Binding-site contacts:
Ligand atom C14 contacts residue ILE101 of chain 6.A at 4.1 Å (hydrophobic).
Ligand atom C1 contacts residue MET195 of chain 6.A at 4.3 Å (hydrophobic).
Ligand atom C10 contacts residue HIS241 of chain 6.A at 3.6 Å.
Ligand atom C14 contacts residue MET217 of chain 6.A at 3.9 Å (hydrophobic).
Ligand atom C19 contacts residue ILE125 of chain 6.A at 3.2 Å (hydrophobic).
Ligand atom C1 contacts residue TYR193 of chain 6.A at 3.8 Å (hydrophobic).
Ligand atom C15 contacts residue ILE101 of chain 6.A at 4.1 Å (hydrophobic).
Ligand atom C18 contacts residue ILE220 of chain 6.A at 4.3 Å (hydrophobic).
Ligand atom C17 contacts residue ILE220 of chain 6.A at 3.9 Å (hydrophobic).
Ligand atom C18 contacts residue PHE182 of chain 6.A at 4.0 Å (hydrophobic).
Ligand atom N4 contacts residue MET217 of chain 6.A at 3.3 Å.
Ligand atom O2 contacts residue MET195 of chain 6.A at 4.4 Å.
Ligand atom C21 contacts residue ILE101 of chain 6.A at 4.0 Å (hydrophobic).
Ligand atom C3 contacts residue TYR193 of chain 6.A at 3.8 Å (hydrophobic).
Ligand atom C13 contacts residue THR102 of chain 6.A at 4.3 Å.
Ligand atom C1 contacts residue TYR194 of chain 6.A at 4.2 Å (hydrophobic).
Ligand atom N5 contacts residue TYR193 of chain 6.A at 4.0 Å.
Ligand atom C17 contacts residue TYR147 of chain 6.A at 4.0 Å (hydrophobic).
Ligand atom C7 contacts residue LEU103 of chain 6.A at 3.2 Å (hydrophobic).
Ligand atom C20 contacts residue ILE125 of chain 6.A at 3.4 Å (hydrophobic).
Ligand atom C21 contacts residue TYR147 of chain 6.A at 2.7 Å (hydrophobic).
Ligand atom C3 contacts residue PHE121 of chain 6.A at 4.4 Å (hydrophobic).
Ligand atom N5 contacts residue MET217 of chain 6.A at 3.3 Å (h-bond).
Ligand atom C8 contacts residue PHE121 of chain 6.A at 4.3 Å (hydrophobic).
Ligand atom C14 contacts residue LEU187 of chain 6.A at 4.3 Å (hydrophobic).
Ligand atom C3 contacts residue LEU103 of chain 6.A at 4.2 Å (hydrophobic).
Ligand atom C18 contacts residue ILE125 of chain 6.A at 4.2 Å (hydrophobic).
Ligand atom C16 contacts residue ILE101 of chain 6.A at 3.5 Å (hydrophobic).
Ligand atom C6 contacts residue THR102 of chain 6.A at 4.3 Å.
Ligand atom N4 contacts residue TYR193 of chain 6.A at 3.5 Å.
Ligand atom C16 contacts residue TYR147 of chain 6.A at 4.3 Å (hydrophobic).
Ligand atom C10 contacts residue SER123 of chain 6.A at 4.2 Å.
Ligand atom C1 contacts residue ASN215 of chain 6.A at 3.6 Å.
Ligand atom C17 contacts residue ILE101 of chain 6.A at 3.8 Å (hydrophobic).
Ligand atom C21 contacts residue ILE220 of chain 6.A at 3.5 Å (hydrophobic).
Ligand atom C13 contacts residue ILE101 of chain 6.A at 3.4 Å (hydrophobic).
Ligand atom C7 contacts residue THR102 of chain 6.A at 4.2 Å.
Ligand atom C11 contacts residue HIS241 of chain 6.A at 3.7 Å.
Ligand atom O2 contacts residue TYR193 of chain 6.A at 3.4 Å.
Ligand atom C8 contacts residue LEU103 of chain 6.A at 3.1 Å (hydrophobic).

A protein and the small-molecule ligand that binds it are described below.
Small molecule (SMILES): COc1ccc(N2CCN(c3cccc(C)c3)CC2)nn1

Sequence of chain 6.A:
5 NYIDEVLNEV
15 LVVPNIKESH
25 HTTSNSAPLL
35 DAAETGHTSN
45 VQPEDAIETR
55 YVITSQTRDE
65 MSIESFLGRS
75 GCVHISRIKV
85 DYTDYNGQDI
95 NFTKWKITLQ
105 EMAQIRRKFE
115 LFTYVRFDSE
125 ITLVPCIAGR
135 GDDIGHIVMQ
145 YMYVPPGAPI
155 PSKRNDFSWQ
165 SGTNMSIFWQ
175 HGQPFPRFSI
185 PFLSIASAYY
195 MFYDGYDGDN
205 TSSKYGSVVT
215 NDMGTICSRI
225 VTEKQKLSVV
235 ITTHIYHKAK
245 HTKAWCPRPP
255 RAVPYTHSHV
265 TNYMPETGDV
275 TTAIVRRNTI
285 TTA